The small molecule below binds the protein below.
Small molecule (SMILES): CC(=O)N[C@@H]1[C@@H](O)[C@H](O)[C@@H](CO)O[C@H]1O

Sequence of chain 1.C:
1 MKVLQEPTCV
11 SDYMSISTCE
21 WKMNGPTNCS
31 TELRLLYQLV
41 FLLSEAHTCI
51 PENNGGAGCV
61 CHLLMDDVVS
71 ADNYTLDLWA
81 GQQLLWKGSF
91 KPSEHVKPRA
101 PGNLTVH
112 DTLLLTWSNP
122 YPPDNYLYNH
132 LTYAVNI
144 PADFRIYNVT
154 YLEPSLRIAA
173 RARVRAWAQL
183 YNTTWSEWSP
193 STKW

Binding-site contacts:
Ligand atom C7 contacts residue GLU94 of chain 1.C at 3.8 Å.
Ligand atom O7 contacts residue GLU94 of chain 1.C at 3.9 Å.
Ligand atom C8 contacts residue GLU94 of chain 1.C at 4.4 Å.
Ligand atom C5 contacts residue ASN184 of chain 1.C at 3.8 Å.
Ligand atom O5 contacts residue GLU94 of chain 1.C at 4.4 Å.
Ligand atom C3 contacts residue ASN184 of chain 1.C at 3.8 Å.
Ligand atom N2 contacts residue ASN184 of chain 1.C at 2.9 Å (h-bond).
Ligand atom C6 contacts residue HIS95 of chain 1.C at 4.3 Å.
Ligand atom N2 contacts residue GLU94 of chain 1.C at 3.8 Å.
Ligand atom C7 contacts residue ASN184 of chain 1.C at 4.2 Å.
Ligand atom C2 contacts residue ASN184 of chain 1.C at 2.6 Å.
Ligand atom C8 contacts residue TYR183 of chain 1.C at 3.8 Å (hydrophobic).
Ligand atom C1 contacts residue ASN184 of chain 1.C at 1.5 Å.
Ligand atom C2 contacts residue GLU94 of chain 1.C at 3.9 Å.
Ligand atom C1 contacts residue HIS95 of chain 1.C at 4.1 Å.
Ligand atom O5 contacts residue HIS95 of chain 1.C at 3.4 Å.
Ligand atom O5 contacts residue ASN184 of chain 1.C at 2.4 Å (h-bond).
Ligand atom C5 contacts residue HIS95 of chain 1.C at 4.5 Å.
Ligand atom C1 contacts residue GLU94 of chain 1.C at 3.9 Å.
Ligand atom C4 contacts residue ASN184 of chain 1.C at 4.3 Å.